The protein below binds the small molecule below.
Small molecule (SMILES): CC(=O)N[C@H]1[C@H](O[C@H]2[C@H](O)[C@@H](NC(C)=O)CO[C@@H]2CO)O[C@H](CO)[C@@H](O)[C@@H]1O

Binding-site contacts:
Ligand atom C5 contacts residue ASN129 of chain 1.A at 3.6 Å.
Ligand atom C6 contacts residue THR131 of chain 1.A at 4.2 Å.
Ligand atom O7 contacts residue ASN129 of chain 1.A at 3.8 Å.
Ligand atom O6 contacts residue ASN129 of chain 1.A at 3.4 Å (h-bond).
Ligand atom C1 contacts residue ASN129 of chain 1.A at 1.4 Å.
Ligand atom C7 contacts residue ASN129 of chain 1.A at 3.5 Å.
Ligand atom C3 contacts residue ASN129 of chain 1.A at 3.8 Å.
Ligand atom O5 contacts residue ASN129 of chain 1.A at 2.3 Å (h-bond).
Ligand atom C6 contacts residue ASN129 of chain 1.A at 4.3 Å.
Ligand atom C4 contacts residue ASN129 of chain 1.A at 4.3 Å.
Ligand atom N2 contacts residue ASN129 of chain 1.A at 2.9 Å (h-bond).
Ligand atom C2 contacts residue ASN129 of chain 1.A at 2.5 Å.

Sequence of chain 1.A:
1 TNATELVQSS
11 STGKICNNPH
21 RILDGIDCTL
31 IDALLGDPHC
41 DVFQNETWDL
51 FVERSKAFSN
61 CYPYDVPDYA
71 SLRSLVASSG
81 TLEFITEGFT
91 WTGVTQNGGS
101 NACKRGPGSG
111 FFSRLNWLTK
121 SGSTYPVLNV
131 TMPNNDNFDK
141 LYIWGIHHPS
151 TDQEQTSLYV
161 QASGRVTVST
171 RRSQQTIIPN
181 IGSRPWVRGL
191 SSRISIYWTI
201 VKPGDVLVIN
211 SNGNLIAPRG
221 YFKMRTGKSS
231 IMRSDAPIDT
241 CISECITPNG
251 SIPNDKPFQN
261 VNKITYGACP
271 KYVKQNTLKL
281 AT